Binding-site contacts:
Ligand atom C1 contacts residue ASN591 of chain 1.B at 1.4 Å.
Ligand atom C5 contacts residue ASN591 of chain 1.B at 3.7 Å.
Ligand atom O5 contacts residue GLN612 of chain 1.B at 4.2 Å.
Ligand atom C7 contacts residue ASN591 of chain 1.B at 3.8 Å.
Ligand atom C8 contacts residue ASN591 of chain 1.B at 4.0 Å.
Ligand atom O5 contacts residue ASN591 of chain 1.B at 2.4 Å (h-bond).
Ligand atom O6 contacts residue GLN612 of chain 1.B at 4.0 Å.
Ligand atom O7 contacts residue ASN591 of chain 1.B at 4.5 Å.
Ligand atom C2 contacts residue ASN591 of chain 1.B at 2.4 Å.
Ligand atom N2 contacts residue ASN591 of chain 1.B at 2.8 Å (h-bond).
Ligand atom C3 contacts residue ASN591 of chain 1.B at 3.8 Å.
Ligand atom C4 contacts residue ASN591 of chain 1.B at 4.2 Å.

Sequence of chain 1.B:
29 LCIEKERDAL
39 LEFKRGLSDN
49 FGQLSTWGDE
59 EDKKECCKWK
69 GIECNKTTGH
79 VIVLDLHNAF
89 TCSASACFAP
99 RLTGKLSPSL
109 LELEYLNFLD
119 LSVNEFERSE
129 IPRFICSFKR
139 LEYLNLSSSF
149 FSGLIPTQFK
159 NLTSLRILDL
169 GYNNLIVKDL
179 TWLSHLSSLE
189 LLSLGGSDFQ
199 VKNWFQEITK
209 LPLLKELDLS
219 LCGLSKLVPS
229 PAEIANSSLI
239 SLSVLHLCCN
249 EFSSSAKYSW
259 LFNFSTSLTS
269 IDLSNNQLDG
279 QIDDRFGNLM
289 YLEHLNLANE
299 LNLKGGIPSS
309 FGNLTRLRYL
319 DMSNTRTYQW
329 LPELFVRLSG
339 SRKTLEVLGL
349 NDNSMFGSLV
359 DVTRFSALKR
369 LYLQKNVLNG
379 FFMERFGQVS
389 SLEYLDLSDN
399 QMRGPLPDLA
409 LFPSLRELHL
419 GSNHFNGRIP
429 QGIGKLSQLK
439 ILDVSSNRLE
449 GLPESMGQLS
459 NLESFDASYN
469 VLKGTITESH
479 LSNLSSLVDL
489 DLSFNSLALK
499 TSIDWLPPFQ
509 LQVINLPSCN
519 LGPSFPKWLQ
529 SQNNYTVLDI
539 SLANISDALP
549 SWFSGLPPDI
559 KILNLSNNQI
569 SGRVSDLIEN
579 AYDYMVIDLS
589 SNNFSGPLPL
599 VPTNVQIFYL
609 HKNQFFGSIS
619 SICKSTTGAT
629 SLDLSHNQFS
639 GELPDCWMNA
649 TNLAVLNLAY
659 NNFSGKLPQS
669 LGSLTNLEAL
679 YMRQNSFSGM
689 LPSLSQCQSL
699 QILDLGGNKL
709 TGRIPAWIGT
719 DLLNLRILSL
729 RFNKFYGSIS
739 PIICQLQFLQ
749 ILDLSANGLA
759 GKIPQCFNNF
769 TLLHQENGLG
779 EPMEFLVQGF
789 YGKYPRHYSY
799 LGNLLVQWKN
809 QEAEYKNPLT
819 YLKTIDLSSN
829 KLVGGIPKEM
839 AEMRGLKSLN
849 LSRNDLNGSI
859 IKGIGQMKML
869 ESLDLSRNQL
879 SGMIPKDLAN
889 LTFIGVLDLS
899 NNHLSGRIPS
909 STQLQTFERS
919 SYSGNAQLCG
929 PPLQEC

A small-molecule ligand and the protein it binds are described below.
Small molecule (SMILES): CC(=O)N[C@@H]1[C@@H](O)[C@H](O)[C@@H](CO)O[C@H]1O